Sequence of chain 2.A:
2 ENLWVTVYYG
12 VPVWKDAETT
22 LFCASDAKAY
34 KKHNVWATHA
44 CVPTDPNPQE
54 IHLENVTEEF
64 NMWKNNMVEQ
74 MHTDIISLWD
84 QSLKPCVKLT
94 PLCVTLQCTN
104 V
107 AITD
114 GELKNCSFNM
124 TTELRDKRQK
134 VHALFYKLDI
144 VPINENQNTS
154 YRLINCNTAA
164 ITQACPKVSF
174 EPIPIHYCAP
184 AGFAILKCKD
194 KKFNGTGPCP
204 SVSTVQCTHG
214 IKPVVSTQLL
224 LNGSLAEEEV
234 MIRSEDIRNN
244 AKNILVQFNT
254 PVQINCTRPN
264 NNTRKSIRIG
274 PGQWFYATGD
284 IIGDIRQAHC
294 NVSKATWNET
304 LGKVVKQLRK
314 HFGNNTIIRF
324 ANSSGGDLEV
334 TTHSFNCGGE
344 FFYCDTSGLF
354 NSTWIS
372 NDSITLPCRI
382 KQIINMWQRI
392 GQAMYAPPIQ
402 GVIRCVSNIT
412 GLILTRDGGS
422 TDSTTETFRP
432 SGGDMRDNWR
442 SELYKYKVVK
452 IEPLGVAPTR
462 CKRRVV

Binding-site contacts:
Ligand atom O5 contacts residue ASN325 of chain 2.A at 2.3 Å (h-bond).
Ligand atom C5 contacts residue ASN325 of chain 2.A at 3.6 Å.
Ligand atom C1 contacts residue ASN325 of chain 2.A at 1.4 Å.
Ligand atom C7 contacts residue SER326 of chain 2.A at 3.7 Å.
Ligand atom N2 contacts residue SER326 of chain 2.A at 4.1 Å.
Ligand atom N2 contacts residue ASN325 of chain 2.A at 3.0 Å (h-bond).
Ligand atom C2 contacts residue SER350 of chain 2.A at 4.2 Å.
Ligand atom C3 contacts residue ASN325 of chain 2.A at 3.8 Å.
Ligand atom C7 contacts residue SER350 of chain 2.A at 4.3 Å.
Ligand atom C7 contacts residue ASN325 of chain 2.A at 3.1 Å.
Ligand atom C8 contacts residue SER326 of chain 2.A at 3.5 Å.
Ligand atom O7 contacts residue SER326 of chain 2.A at 4.0 Å.
Ligand atom C7 contacts residue ASP348 of chain 2.A at 4.2 Å.
Ligand atom O7 contacts residue ASN325 of chain 2.A at 2.7 Å (h-bond).
Ligand atom C4 contacts residue ASN325 of chain 2.A at 4.2 Å.
Ligand atom O5 contacts residue SER350 of chain 2.A at 4.4 Å.
Ligand atom O7 contacts residue ASP348 of chain 2.A at 3.2 Å (salt-bridge).
Ligand atom C8 contacts residue ASN325 of chain 2.A at 4.4 Å.
Ligand atom C1 contacts residue SER350 of chain 2.A at 4.1 Å.
Ligand atom O7 contacts residue SER350 of chain 2.A at 3.2 Å (h-bond).
Ligand atom C8 contacts residue THR334 of chain 2.A at 4.1 Å.
Ligand atom C2 contacts residue ASN325 of chain 2.A at 2.4 Å.

This protein binds this small molecule.
Small molecule (SMILES): CC(=O)N[C@@H]1[C@@H](O)[C@H](O)[C@@H](CO)O[C@H]1O